Sequence of chain 1.E:
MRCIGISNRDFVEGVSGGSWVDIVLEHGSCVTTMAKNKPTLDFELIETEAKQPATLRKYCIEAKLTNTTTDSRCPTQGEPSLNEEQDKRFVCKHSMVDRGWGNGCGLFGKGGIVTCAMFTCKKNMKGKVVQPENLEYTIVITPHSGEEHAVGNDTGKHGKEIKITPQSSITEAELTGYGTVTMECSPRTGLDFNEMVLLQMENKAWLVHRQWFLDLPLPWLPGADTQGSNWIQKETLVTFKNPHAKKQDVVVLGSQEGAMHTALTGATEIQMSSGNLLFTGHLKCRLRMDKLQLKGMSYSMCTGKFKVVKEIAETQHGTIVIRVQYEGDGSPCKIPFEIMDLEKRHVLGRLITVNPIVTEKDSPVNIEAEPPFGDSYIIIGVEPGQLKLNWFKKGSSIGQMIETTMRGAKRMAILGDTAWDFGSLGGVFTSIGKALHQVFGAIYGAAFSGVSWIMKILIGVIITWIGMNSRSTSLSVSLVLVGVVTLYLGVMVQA

A protein and the small-molecule ligand that binds it are described below.
Small molecule (SMILES): CC(=O)N[C@@H]1[C@@H](O)[C@H](O)[C@@H](CO)O[C@H]1O

Binding-site contacts:
Ligand atom C3 contacts residue ASN67 of chain 1.E at 3.6 Å.
Ligand atom O5 contacts residue ASN67 of chain 1.E at 2.4 Å (h-bond).
Ligand atom C8 contacts residue ASN67 of chain 1.E at 3.6 Å.
Ligand atom C2 contacts residue ASN67 of chain 1.E at 2.4 Å.
Ligand atom O3 contacts residue ASN67 of chain 1.E at 3.8 Å.
Ligand atom O7 contacts residue MET118 of chain 1.E at 3.5 Å.
Ligand atom N2 contacts residue ASN67 of chain 1.E at 3.3 Å (h-bond).
Ligand atom C8 contacts residue PHE90 of chain 1.E at 4.4 Å (hydrophobic).
Ligand atom O7 contacts residue ASN67 of chain 1.E at 4.5 Å.
Ligand atom C7 contacts residue ASN67 of chain 1.E at 3.8 Å.
Ligand atom C5 contacts residue ASN67 of chain 1.E at 3.7 Å.
Ligand atom O7 contacts residue ARG89 of chain 1.E at 4.2 Å.
Ligand atom C4 contacts residue ASN67 of chain 1.E at 4.2 Å.
Ligand atom C8 contacts residue MET118 of chain 1.E at 4.1 Å (hydrophobic).
Ligand atom C7 contacts residue MET118 of chain 1.E at 3.8 Å (hydrophobic).
Ligand atom C1 contacts residue ASN67 of chain 1.E at 1.4 Å.